Binding-site contacts:
Ligand atom O2' contacts residue ASN134 of chain 48.C at 3.2 Å (h-bond).
Ligand atom O3' contacts residue ASN134 of chain 48.C at 4.2 Å.
Ligand atom OP1 contacts residue PRO132 of chain 48.C at 3.6 Å.
Ligand atom OP2 contacts residue LYS8 of chain 48.C at 2.9 Å (salt-bridge).
Ligand atom C2' contacts residue ASN134 of chain 48.C at 4.3 Å.
Ligand atom C2' contacts residue GLU74 of chain 48.C at 4.1 Å.
Ligand atom OP1 contacts residue LYS8 of chain 48.C at 2.6 Å (salt-bridge).
Ligand atom C1' contacts residue GLU74 of chain 48.C at 3.8 Å.
Ligand atom OP2 contacts residue LYS10 of chain 48.C at 2.9 Å.
Ligand atom O4' contacts residue GLU74 of chain 48.C at 3.7 Å.
Ligand atom O5' contacts residue LYS8 of chain 48.C at 4.5 Å.
Ligand atom O2' contacts residue GLU74 of chain 48.C at 3.2 Å.
Ligand atom O2' contacts residue LEU135 of chain 48.C at 4.3 Å.
Ligand atom OP1 contacts residue LYS10 of chain 48.C at 4.3 Å.
Ligand atom OP1 contacts residue ASN134 of chain 48.C at 4.2 Å.
Ligand atom P contacts residue LYS8 of chain 48.C at 3.0 Å.
Ligand atom P contacts residue LYS10 of chain 48.C at 4.0 Å.
Ligand atom C4' contacts residue GLU74 of chain 48.C at 3.9 Å.
Ligand atom O3' contacts residue LYS8 of chain 48.C at 3.8 Å.

A small-molecule ligand and the protein it binds are described below.
Small molecule (SMILES): Nc1ccn([C@@H]2O[C@H](CO[P](=O)(O)O[C@H]3[C@@H](O)[C@H](n4ccc(N)nc4=O)O[C@@H]3CO[P](=O)(O)O[C@H]3[C@@H](O)[C@H](n4ccc(N)nc4=O)O[C@@H]3CO)[C@@H](O)[C@H]2O)c(=O)n1

Sequence of chain 48.C:
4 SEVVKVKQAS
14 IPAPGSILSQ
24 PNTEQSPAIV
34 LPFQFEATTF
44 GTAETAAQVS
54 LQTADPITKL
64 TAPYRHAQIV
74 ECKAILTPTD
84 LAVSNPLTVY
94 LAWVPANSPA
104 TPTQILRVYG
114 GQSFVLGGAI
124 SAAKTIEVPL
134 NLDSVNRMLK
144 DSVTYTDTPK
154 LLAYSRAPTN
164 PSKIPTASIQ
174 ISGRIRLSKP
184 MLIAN